Sequence of chain 3.B:
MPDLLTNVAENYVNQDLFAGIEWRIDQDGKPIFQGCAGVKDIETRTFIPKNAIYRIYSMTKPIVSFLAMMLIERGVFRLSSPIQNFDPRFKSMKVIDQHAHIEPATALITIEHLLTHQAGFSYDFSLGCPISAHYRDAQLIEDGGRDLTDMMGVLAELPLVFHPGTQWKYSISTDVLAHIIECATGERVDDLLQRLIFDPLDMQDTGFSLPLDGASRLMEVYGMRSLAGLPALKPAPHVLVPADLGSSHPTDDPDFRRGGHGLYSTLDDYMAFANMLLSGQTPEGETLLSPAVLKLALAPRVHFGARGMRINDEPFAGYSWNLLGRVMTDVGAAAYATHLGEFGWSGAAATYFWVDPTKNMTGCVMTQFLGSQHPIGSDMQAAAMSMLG

This protein binds this small molecule.
Small molecule (SMILES): C[C@H](C(=O)O)c1cccc(C(=O)c2ccccc2)c1

Binding-site contacts:
Ligand atom C07 contacts residue ALA360 of chain 3.B at 3.7 Å (hydrophobic).
Ligand atom C11 contacts residue PHE137 of chain 3.B at 3.7 Å (hydrophobic).
Ligand atom O04 contacts residue TYR69 of chain 3.B at 3.4 Å.
Ligand atom C01 contacts residue TYR182 of chain 3.B at 3.8 Å (hydrophobic).
Ligand atom C03 contacts residue ALA360 of chain 3.B at 3.1 Å (hydrophobic).
Ligand atom C17 contacts residue ARG237 of chain 3.B at 3.5 Å.
Ligand atom C02 contacts residue SER70 of chain 3.B at 3.9 Å.
Ligand atom C14 contacts residue LEU239 of chain 3.B at 3.6 Å (hydrophobic).
Ligand atom C03 contacts residue GOL1 of chain 3.E at 3.1 Å.
Ligand atom C08 contacts residue TYR69 of chain 3.B at 3.8 Å (hydrophobic).
Ligand atom C06 contacts residue PHE137 of chain 3.B at 3.5 Å (hydrophobic).
Ligand atom O05 contacts residue GLY359 of chain 3.B at 3.8 Å.
Ligand atom O13 contacts residue TYR69 of chain 3.B at 3.3 Å.
Ligand atom C12 contacts residue TYR69 of chain 3.B at 3.6 Å (hydrophobic).
Ligand atom C02 contacts residue PHE137 of chain 3.B at 3.8 Å (hydrophobic).
Ligand atom O05 contacts residue ALA360 of chain 3.B at 3.1 Å (h-bond).
Ligand atom C01 contacts residue PHE137 of chain 3.B at 3.3 Å (hydrophobic).
Ligand atom C09 contacts residue ILE153 of chain 3.B at 3.7 Å (hydrophobic).
Ligand atom C17 contacts residue LEU239 of chain 3.B at 3.8 Å (hydrophobic).
Ligand atom C19 contacts residue LEU239 of chain 3.B at 3.8 Å (hydrophobic).
Ligand atom C19 contacts residue PHE137 of chain 3.B at 3.9 Å (hydrophobic).
Ligand atom O05 contacts residue SER70 of chain 3.B at 3.6 Å.
Ligand atom C11 contacts residue SER70 of chain 3.B at 3.9 Å.
Ligand atom C18 contacts residue ARG237 of chain 3.B at 3.4 Å.
Ligand atom O04 contacts residue ALA360 of chain 3.B at 3.0 Å (h-bond).
Ligand atom O13 contacts residue LEU239 of chain 3.B at 3.6 Å.
Ligand atom O04 contacts residue SER70 of chain 3.B at 2.5 Å (h-bond).
Ligand atom C16 contacts residue ARG237 of chain 3.B at 3.7 Å.
Ligand atom C01 contacts residue GOL1 of chain 3.E at 3.7 Å.
Ligand atom C15 contacts residue LEU239 of chain 3.B at 3.8 Å (hydrophobic).
Ligand atom C02 contacts residue ALA360 of chain 3.B at 3.6 Å (hydrophobic).
Ligand atom C11 contacts residue TYR135 of chain 3.B at 3.7 Å (hydrophobic).
Ligand atom C07 contacts residue PHE137 of chain 3.B at 3.8 Å (hydrophobic).
Ligand atom C01 contacts residue SER70 of chain 3.B at 3.9 Å.
Ligand atom C09 contacts residue HIS273 of chain 3.B at 3.7 Å.
Ligand atom O04 contacts residue GOL1 of chain 3.E at 3.5 Å (h-bond).
Ligand atom C17 contacts residue SER238 of chain 3.B at 3.8 Å.
Ligand atom C10 contacts residue HIS273 of chain 3.B at 3.5 Å.
Ligand atom O05 contacts residue GOL1 of chain 3.E at 2.4 Å (h-bond).
Ligand atom C03 contacts residue SER70 of chain 3.B at 3.1 Å.